Binding-site contacts:
Ligand atom C1 contacts residue ASN695 of chain 1.A at 1.4 Å.
Ligand atom C5 contacts residue GLN904 of chain 1.A at 4.2 Å.
Ligand atom N2 contacts residue ASN695 of chain 1.A at 2.9 Å (h-bond).
Ligand atom C8 contacts residue SER907 of chain 1.A at 3.8 Å.
Ligand atom C8 contacts residue GLN904 of chain 1.A at 4.5 Å.
Ligand atom C8 contacts residue ASN695 of chain 1.A at 4.4 Å.
Ligand atom O7 contacts residue ASN695 of chain 1.A at 3.3 Å (h-bond).
Ligand atom C7 contacts residue ASN695 of chain 1.A at 3.3 Å.
Ligand atom C3 contacts residue ASN695 of chain 1.A at 3.8 Å.
Ligand atom O5 contacts residue ASN695 of chain 1.A at 2.4 Å (h-bond).
Ligand atom O7 contacts residue ASN903 of chain 1.A at 4.1 Å.
Ligand atom C5 contacts residue ASN695 of chain 1.A at 3.7 Å.
Ligand atom C3 contacts residue LEU900 of chain 1.A at 4.2 Å (hydrophobic).
Ligand atom C4 contacts residue ASN695 of chain 1.A at 4.2 Å.
Ligand atom C2 contacts residue ASN695 of chain 1.A at 2.4 Å.
Ligand atom C6 contacts residue GLN904 of chain 1.A at 3.8 Å.

A small-molecule ligand and the protein it binds are described below.
Small molecule (SMILES): CC(=O)N[C@H]1[C@H](O[C@H]2[C@H](O)[C@@H](NC(C)=O)CO[C@@H]2CO)O[C@H](CO)[C@@H](O)[C@@H]1O

Sequence of chain 1.A:
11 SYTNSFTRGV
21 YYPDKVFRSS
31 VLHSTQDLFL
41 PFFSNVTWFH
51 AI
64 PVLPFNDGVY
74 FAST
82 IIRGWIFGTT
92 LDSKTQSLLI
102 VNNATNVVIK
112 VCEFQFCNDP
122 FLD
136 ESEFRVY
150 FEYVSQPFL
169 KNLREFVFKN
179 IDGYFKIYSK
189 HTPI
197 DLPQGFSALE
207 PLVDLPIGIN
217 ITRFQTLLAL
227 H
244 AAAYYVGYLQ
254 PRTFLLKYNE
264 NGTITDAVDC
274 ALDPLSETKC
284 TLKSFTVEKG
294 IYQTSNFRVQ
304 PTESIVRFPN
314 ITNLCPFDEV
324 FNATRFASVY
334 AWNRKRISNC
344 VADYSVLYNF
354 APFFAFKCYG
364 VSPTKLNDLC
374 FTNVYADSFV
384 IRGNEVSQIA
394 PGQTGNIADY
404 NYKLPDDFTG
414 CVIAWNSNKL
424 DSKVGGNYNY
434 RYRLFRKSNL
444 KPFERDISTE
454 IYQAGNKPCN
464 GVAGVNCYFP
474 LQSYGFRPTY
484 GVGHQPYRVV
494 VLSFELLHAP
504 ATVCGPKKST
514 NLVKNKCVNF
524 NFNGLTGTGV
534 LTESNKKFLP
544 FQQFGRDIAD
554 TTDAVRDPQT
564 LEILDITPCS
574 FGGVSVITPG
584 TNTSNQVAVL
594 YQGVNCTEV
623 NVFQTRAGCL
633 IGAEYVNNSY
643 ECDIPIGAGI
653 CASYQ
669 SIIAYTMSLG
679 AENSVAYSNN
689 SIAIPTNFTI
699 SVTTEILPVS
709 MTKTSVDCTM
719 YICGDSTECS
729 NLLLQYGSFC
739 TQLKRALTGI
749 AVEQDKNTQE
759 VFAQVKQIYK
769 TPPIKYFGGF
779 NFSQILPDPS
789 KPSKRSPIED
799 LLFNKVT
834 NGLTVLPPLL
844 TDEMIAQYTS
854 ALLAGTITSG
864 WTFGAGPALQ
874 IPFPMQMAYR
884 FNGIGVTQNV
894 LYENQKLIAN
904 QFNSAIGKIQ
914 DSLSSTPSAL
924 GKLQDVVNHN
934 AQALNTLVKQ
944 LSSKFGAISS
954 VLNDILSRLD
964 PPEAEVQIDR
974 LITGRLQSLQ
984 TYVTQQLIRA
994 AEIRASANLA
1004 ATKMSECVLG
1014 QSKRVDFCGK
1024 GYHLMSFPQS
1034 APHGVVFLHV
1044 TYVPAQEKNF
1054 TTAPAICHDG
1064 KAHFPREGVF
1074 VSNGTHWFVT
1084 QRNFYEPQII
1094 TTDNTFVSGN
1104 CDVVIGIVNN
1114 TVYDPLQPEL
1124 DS